Binding-site contacts:
Ligand atom O12 contacts residue GLY277 of chain 1.A at 3.4 Å.
Ligand atom N3 contacts residue PHE81 of chain 1.A at 3.4 Å.
Ligand atom C19 contacts residue CO21 of chain 1.D at 2.5 Å.
Ligand atom O10 contacts residue CO21 of chain 1.D at 2.9 Å (h-bond).
Ligand atom N6 contacts residue GLU359 of chain 1.A at 2.9 Å (salt-bridge).
Ligand atom C12 contacts residue PHE81 of chain 1.A at 3.3 Å (hydrophobic).
Ligand atom O11 contacts residue THR242 of chain 1.A at 2.7 Å (h-bond).
Ligand atom C16 contacts residue PHE81 of chain 1.A at 3.5 Å (hydrophobic).
Ligand atom C18 contacts residue CO21 of chain 1.D at 3.4 Å.
Ligand atom C14 contacts residue GLN276 of chain 1.A at 3.4 Å.
Ligand atom N5 contacts residue PHE363 of chain 1.A at 3.5 Å.
Ligand atom C3 contacts residue TYR316 of chain 1.A at 3.5 Å (hydrophobic).
Ligand atom C21 contacts residue PHE363 of chain 1.A at 3.5 Å (hydrophobic).
Ligand atom N1 contacts residue ASN228 of chain 1.A at 3.4 Å (h-bond).
Ligand atom O11 contacts residue SER129 of chain 1.A at 2.5 Å (h-bond).
Ligand atom N6 contacts residue TYR58 of chain 1.A at 3.4 Å.
Ligand atom O1 contacts residue CO21 of chain 1.D at 2.5 Å (h-bond).
Ligand atom C18 contacts residue GLN276 of chain 1.A at 3.4 Å.
Ligand atom C16 contacts residue GLU359 of chain 1.A at 3.3 Å.
Ligand atom N3 contacts residue ARG362 of chain 1.A at 3.3 Å (salt-bridge).
Ligand atom O10 contacts residue PEG1 of chain 1.F at 3.3 Å (h-bond).
Ligand atom O12 contacts residue TYR58 of chain 1.A at 2.8 Å (h-bond).
Ligand atom C17 contacts residue GLN276 of chain 1.A at 3.3 Å.
Ligand atom O6 contacts residue TYR58 of chain 1.A at 3.6 Å.
Ligand atom N6 contacts residue ARG59 of chain 1.A at 3.5 Å (salt-bridge).
Ligand atom C14 contacts residue ARG362 of chain 1.A at 3.5 Å.
Ligand atom O4 contacts residue GLY245 of chain 1.A at 3.3 Å.
Ligand atom N4 contacts residue PHE81 of chain 1.A at 3.5 Å.
Ligand atom C20 contacts residue CO21 of chain 1.D at 3.5 Å.
Ligand atom C13 contacts residue ARG362 of chain 1.A at 3.6 Å.
Ligand atom N4 contacts residue GLU359 of chain 1.A at 2.9 Å (salt-bridge).
Ligand atom C21 contacts residue ARG362 of chain 1.A at 3.5 Å.
Ligand atom O7 contacts residue GLN276 of chain 1.A at 3.5 Å (h-bond).
Ligand atom O8 contacts residue ASN83 of chain 1.A at 2.7 Å (h-bond).
Ligand atom O12 contacts residue TYR316 of chain 1.A at 2.6 Å (h-bond).
Ligand atom C13 contacts residue PHE81 of chain 1.A at 3.5 Å (hydrophobic).
Ligand atom O5 contacts residue ASN228 of chain 1.A at 3.1 Å (h-bond).
Ligand atom C15 contacts residue PHE81 of chain 1.A at 3.6 Å (hydrophobic).
Ligand atom N5 contacts residue PHE81 of chain 1.A at 3.4 Å.
Ligand atom N2 contacts residue PHE81 of chain 1.A at 3.5 Å.

Sequence of chain 1.A:
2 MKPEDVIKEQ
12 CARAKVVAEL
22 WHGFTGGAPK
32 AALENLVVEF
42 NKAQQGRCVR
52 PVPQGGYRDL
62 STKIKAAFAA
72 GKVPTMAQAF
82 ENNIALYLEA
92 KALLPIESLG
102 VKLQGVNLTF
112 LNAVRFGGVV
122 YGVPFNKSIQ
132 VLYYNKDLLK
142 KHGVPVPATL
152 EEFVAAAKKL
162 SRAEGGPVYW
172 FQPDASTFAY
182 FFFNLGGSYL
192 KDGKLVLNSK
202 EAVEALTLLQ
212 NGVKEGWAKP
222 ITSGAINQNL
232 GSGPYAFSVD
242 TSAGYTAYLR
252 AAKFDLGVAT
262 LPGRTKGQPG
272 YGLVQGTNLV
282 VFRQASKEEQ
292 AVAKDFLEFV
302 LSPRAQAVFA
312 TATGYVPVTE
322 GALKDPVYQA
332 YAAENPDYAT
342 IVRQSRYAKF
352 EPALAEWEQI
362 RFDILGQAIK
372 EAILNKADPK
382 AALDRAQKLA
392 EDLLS

A small-molecule ligand and the protein it binds are described below.
Small molecule (SMILES): Nc1nc2c(ncn2[C@@H]2O[C@H](COP(=O)(O)O[C@H]3[C@@H](O)[C@H](n4ccc(=O)[nH]c4=O)O[C@@H]3CO)[C@H]3CC(O)(O)C[C@H]32)c(=O)[nH]1